This small molecule binds to this protein.
Small molecule (SMILES): CNc1nc(Cl)nc2c1ncn2[C@@H]1CCCCO1

Binding-site contacts:
Ligand atom N18 contacts residue SER19 of chain 1.A at 4.0 Å.
Ligand atom CL17 contacts residue SER19 of chain 1.A at 3.8 Å.
Ligand atom CL17 contacts residue PRO88 of chain 1.A at 3.5 Å.
Ligand atom CL17 contacts residue VAL86 of chain 1.A at 3.8 Å.
Ligand atom C16 contacts residue ASN20 of chain 1.A at 3.7 Å.
Ligand atom C08 contacts residue ASN20 of chain 1.A at 3.4 Å.
Ligand atom N18 contacts residue ASN24 of chain 1.A at 2.9 Å (h-bond).
Ligand atom C03 contacts residue TRP34 of chain 1.A at 3.5 Å (hydrophobic).
Ligand atom O09 contacts residue ASN20 of chain 1.A at 2.9 Å (h-bond).
Ligand atom N15 contacts residue ASN20 of chain 1.A at 3.0 Å (h-bond).
Ligand atom C01 contacts residue TRP85 of chain 1.A at 3.3 Å (hydrophobic).
Ligand atom C12 contacts residue ASN20 of chain 1.A at 3.9 Å.
Ligand atom C01 contacts residue SER35 of chain 1.A at 3.4 Å.
Ligand atom C13 contacts residue ASP133 of chain 1.A at 3.9 Å.
Ligand atom C10 contacts residue ASN20 of chain 1.A at 3.6 Å.
Ligand atom CL17 contacts residue ASN21 of chain 1.A at 2.7 Å.
Ligand atom C16 contacts residue ASN24 of chain 1.A at 3.5 Å.
Ligand atom N07 contacts residue LYS18 of chain 1.A at 3.8 Å.
Ligand atom N07 contacts residue ASN20 of chain 1.A at 3.9 Å.
Ligand atom C06 contacts residue LEU37 of chain 1.A at 4.0 Å (hydrophobic).
Ligand atom CL17 contacts residue ASN24 of chain 1.A at 3.1 Å.
Ligand atom C01 contacts residue TRP34 of chain 1.A at 3.6 Å (hydrophobic).
Ligand atom N05 contacts residue SER35 of chain 1.A at 3.5 Å (h-bond).
Ligand atom C12 contacts residue ASP133 of chain 1.A at 4.0 Å.
Ligand atom C16 contacts residue PRO88 of chain 1.A at 4.0 Å (hydrophobic).
Ligand atom N05 contacts residue THR36 of chain 1.A at 3.7 Å.
Ligand atom N15 contacts residue PRO88 of chain 1.A at 3.8 Å.
Ligand atom C01 contacts residue ASN24 of chain 1.A at 3.8 Å.
Ligand atom C06 contacts residue THR36 of chain 1.A at 3.9 Å.
Ligand atom C16 contacts residue SER19 of chain 1.A at 3.8 Å.
Ligand atom C03 contacts residue SER35 of chain 1.A at 3.8 Å.
Ligand atom C04 contacts residue TRP34 of chain 1.A at 4.0 Å (hydrophobic).
Ligand atom C11 contacts residue ASN20 of chain 1.A at 3.6 Å.
Ligand atom C13 contacts residue ASN20 of chain 1.A at 3.3 Å.
Ligand atom N02 contacts residue TRP34 of chain 1.A at 3.1 Å.
Ligand atom C14 contacts residue ASN20 of chain 1.A at 3.7 Å.
Ligand atom CL17 contacts residue ASN20 of chain 1.A at 3.5 Å.
Ligand atom C13 contacts residue LYS18 of chain 1.A at 3.1 Å.
Ligand atom C06 contacts residue ASP133 of chain 1.A at 3.4 Å.
Ligand atom N02 contacts residue SER35 of chain 1.A at 2.8 Å (h-bond).

Sequence of chain 1.A:
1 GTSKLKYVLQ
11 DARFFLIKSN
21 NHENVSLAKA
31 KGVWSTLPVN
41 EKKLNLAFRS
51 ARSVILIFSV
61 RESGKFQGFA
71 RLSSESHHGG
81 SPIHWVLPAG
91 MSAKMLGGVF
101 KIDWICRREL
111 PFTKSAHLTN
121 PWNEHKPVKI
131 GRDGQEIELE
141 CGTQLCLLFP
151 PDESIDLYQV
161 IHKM